Sequence of chain 1.G:
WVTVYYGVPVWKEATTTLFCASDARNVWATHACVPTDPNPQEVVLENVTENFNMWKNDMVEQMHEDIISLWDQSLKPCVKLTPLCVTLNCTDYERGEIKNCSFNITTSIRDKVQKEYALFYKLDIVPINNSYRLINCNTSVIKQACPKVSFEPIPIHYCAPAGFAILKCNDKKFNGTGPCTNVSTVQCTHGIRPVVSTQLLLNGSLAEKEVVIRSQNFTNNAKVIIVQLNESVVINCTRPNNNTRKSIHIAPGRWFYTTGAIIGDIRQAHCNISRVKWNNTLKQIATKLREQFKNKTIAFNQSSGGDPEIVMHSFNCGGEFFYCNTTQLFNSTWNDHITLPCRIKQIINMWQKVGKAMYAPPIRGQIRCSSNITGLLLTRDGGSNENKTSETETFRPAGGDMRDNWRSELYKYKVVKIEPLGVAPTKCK

A small-molecule ligand and the protein it binds are described below.
Small molecule (SMILES): CC(=O)N[C@@H]1[C@@H](O)[C@H](O)[C@@H](CO)O[C@H]1O

Binding-site contacts:
Ligand atom C1 contacts residue ASN373 of chain 1.G at 1.5 Å.
Ligand atom N2 contacts residue ASN373 of chain 1.G at 2.9 Å (h-bond).
Ligand atom C8 contacts residue ASN373 of chain 1.G at 3.9 Å.
Ligand atom C7 contacts residue ASN373 of chain 1.G at 3.7 Å.
Ligand atom C8 contacts residue ASP374 of chain 1.G at 3.5 Å.
Ligand atom C5 contacts residue ASN373 of chain 1.G at 3.7 Å.
Ligand atom O7 contacts residue ASN373 of chain 1.G at 4.0 Å.
Ligand atom O7 contacts residue ASP374 of chain 1.G at 3.7 Å.
Ligand atom O5 contacts residue ASN373 of chain 1.G at 2.4 Å (h-bond).
Ligand atom N2 contacts residue ASP374 of chain 1.G at 4.5 Å.
Ligand atom C4 contacts residue ASN373 of chain 1.G at 4.2 Å.
Ligand atom C7 contacts residue ASP374 of chain 1.G at 3.8 Å.
Ligand atom C3 contacts residue ASN373 of chain 1.G at 3.8 Å.
Ligand atom C2 contacts residue ASN373 of chain 1.G at 2.5 Å.